Sequence of chain 1.A:
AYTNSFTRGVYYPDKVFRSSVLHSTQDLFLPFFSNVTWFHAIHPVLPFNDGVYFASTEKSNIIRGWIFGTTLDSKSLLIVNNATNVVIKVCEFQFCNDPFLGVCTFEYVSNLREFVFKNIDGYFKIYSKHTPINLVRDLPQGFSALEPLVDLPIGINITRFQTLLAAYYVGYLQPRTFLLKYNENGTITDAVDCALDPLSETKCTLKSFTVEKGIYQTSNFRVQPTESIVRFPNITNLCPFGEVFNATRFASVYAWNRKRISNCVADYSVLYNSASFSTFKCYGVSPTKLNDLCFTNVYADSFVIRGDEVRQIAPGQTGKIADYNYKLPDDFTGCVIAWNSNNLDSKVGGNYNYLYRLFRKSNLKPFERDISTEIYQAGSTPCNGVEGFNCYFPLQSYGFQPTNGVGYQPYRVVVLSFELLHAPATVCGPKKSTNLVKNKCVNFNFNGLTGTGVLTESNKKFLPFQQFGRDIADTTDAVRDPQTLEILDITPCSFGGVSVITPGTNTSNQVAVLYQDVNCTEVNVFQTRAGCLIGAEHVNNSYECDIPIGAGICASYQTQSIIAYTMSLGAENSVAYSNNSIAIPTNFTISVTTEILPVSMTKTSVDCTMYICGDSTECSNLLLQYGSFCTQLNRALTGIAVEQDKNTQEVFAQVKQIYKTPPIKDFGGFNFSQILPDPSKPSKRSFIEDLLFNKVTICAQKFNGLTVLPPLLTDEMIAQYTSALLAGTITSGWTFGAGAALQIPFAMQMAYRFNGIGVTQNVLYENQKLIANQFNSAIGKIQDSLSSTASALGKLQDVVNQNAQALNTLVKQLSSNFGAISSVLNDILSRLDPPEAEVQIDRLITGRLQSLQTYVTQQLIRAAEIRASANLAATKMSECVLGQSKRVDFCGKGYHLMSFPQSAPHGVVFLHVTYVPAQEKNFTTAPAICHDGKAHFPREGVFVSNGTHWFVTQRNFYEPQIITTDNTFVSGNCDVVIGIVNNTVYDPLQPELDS

A protein and the small-molecule ligand that binds it are described below.
Small molecule (SMILES): CC(=O)N[C@H]1[C@H](O[C@H]2[C@H](O)[C@@H](NC(C)=O)CO[C@@H]2CO)O[C@H](CO)[C@@H](O)[C@@H]1O

Binding-site contacts:
Ligand atom C3 contacts residue LEU922 of chain 1.A at 4.5 Å (hydrophobic).
Ligand atom N2 contacts residue LEU922 of chain 1.A at 4.4 Å.
Ligand atom O5 contacts residue ASN717 of chain 1.A at 2.4 Å (h-bond).
Ligand atom C7 contacts residue ASN717 of chain 1.A at 3.3 Å.
Ligand atom O4 contacts residue LEU922 of chain 1.A at 3.8 Å.
Ligand atom O7 contacts residue GLN1071 of chain 1.A at 4.1 Å.
Ligand atom C5 contacts residue LEU922 of chain 1.A at 3.9 Å (hydrophobic).
Ligand atom C4 contacts residue ASN717 of chain 1.A at 4.2 Å.
Ligand atom C8 contacts residue LEU922 of chain 1.A at 3.6 Å (hydrophobic).
Ligand atom O6 contacts residue GLN926 of chain 1.A at 3.4 Å (h-bond).
Ligand atom C5 contacts residue GLN926 of chain 1.A at 4.4 Å.
Ligand atom C8 contacts residue ASN925 of chain 1.A at 4.4 Å.
Ligand atom O7 contacts residue ASN717 of chain 1.A at 3.4 Å (h-bond).
Ligand atom C3 contacts residue ASN717 of chain 1.A at 3.8 Å.
Ligand atom C6 contacts residue GLN926 of chain 1.A at 4.3 Å.
Ligand atom C1 contacts residue LEU922 of chain 1.A at 4.4 Å (hydrophobic).
Ligand atom C1 contacts residue ASN717 of chain 1.A at 1.4 Å.
Ligand atom C8 contacts residue ASN717 of chain 1.A at 4.4 Å.
Ligand atom C4 contacts residue LEU922 of chain 1.A at 4.4 Å (hydrophobic).
Ligand atom C8 contacts residue GLN926 of chain 1.A at 4.3 Å.
Ligand atom N2 contacts residue ASN717 of chain 1.A at 2.9 Å (h-bond).
Ligand atom O5 contacts residue GLN1071 of chain 1.A at 4.5 Å.
Ligand atom C5 contacts residue ASN717 of chain 1.A at 3.7 Å.
Ligand atom O7 contacts residue LEU922 of chain 1.A at 3.3 Å.
Ligand atom C2 contacts residue ASN717 of chain 1.A at 2.4 Å.
Ligand atom C7 contacts residue LEU922 of chain 1.A at 3.5 Å (hydrophobic).